Binding-site contacts:
Ligand atom N2 contacts residue ASN192 of chain 1.C at 3.2 Å (h-bond).
Ligand atom C1 contacts residue THR213 of chain 1.C at 4.2 Å.
Ligand atom C2 contacts residue ASN192 of chain 1.C at 2.7 Å.
Ligand atom C3 contacts residue ASN192 of chain 1.C at 4.0 Å.
Ligand atom O5 contacts residue THR213 of chain 1.C at 3.8 Å.
Ligand atom C4 contacts residue ASN192 of chain 1.C at 4.4 Å.
Ligand atom C7 contacts residue ASN192 of chain 1.C at 4.0 Å.
Ligand atom C1 contacts residue ASN192 of chain 1.C at 1.5 Å.
Ligand atom C5 contacts residue ASN192 of chain 1.C at 3.6 Å.
Ligand atom O5 contacts residue LEU127 of chain 1.C at 4.3 Å.
Ligand atom O6 contacts residue LEU127 of chain 1.C at 4.0 Å.
Ligand atom O7 contacts residue ASN192 of chain 1.C at 3.8 Å.
Ligand atom O5 contacts residue ASN192 of chain 1.C at 2.4 Å (h-bond).

A protein and the small-molecule ligand that binds it are described below.
Small molecule (SMILES): CC(=O)N[C@H]1[C@H](O[C@H]2[C@H](O)[C@@H](NC(C)=O)CO[C@@H]2CO)O[C@H](CO)[C@@H](O)[C@@H]1O

Sequence of chain 1.C:
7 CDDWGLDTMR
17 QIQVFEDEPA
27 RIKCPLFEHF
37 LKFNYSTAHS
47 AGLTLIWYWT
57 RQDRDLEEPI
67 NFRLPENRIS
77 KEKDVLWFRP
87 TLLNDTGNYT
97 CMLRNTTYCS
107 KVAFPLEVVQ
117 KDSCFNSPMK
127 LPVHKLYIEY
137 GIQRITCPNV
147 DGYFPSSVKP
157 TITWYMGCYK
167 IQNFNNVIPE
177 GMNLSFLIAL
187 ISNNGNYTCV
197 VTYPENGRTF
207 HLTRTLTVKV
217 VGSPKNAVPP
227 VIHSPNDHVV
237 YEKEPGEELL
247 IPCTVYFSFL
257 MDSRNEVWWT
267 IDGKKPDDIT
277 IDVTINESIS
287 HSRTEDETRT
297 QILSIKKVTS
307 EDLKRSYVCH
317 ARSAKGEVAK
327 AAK